Sequence of chain 1.F:
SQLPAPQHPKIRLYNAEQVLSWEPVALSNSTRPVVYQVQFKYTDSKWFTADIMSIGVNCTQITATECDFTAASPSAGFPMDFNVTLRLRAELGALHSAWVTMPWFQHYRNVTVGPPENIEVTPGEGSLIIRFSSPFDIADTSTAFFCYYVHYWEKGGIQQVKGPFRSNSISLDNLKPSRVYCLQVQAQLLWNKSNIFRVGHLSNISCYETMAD

A protein and the small-molecule ligand that binds it are described below.
Small molecule (SMILES): CC(=O)N[C@H]1[C@H](O[C@H]2[C@H](O)[C@@H](NC(C)=O)CO[C@@H]2CO)O[C@H](CO)[C@@H](O[C@@H]2O[C@H](CO)[C@@H](O)[C@H](O)[C@@H]2O)[C@@H]1O

Binding-site contacts:
Ligand atom C8 contacts residue ASN60 of chain 1.F at 4.5 Å.
Ligand atom C1 contacts residue THR62 of chain 1.F at 4.1 Å.
Ligand atom C7 contacts residue ASN60 of chain 1.F at 3.5 Å.
Ligand atom C1 contacts residue ASN60 of chain 1.F at 1.4 Å.
Ligand atom O4 contacts residue GLN63 of chain 1.F at 4.2 Å.
Ligand atom C4 contacts residue ASN60 of chain 1.F at 4.2 Å.
Ligand atom C3 contacts residue ASN60 of chain 1.F at 3.8 Å.
Ligand atom O7 contacts residue ASN60 of chain 1.F at 3.7 Å.
Ligand atom C5 contacts residue GLN63 of chain 1.F at 3.8 Å.
Ligand atom C8 contacts residue VAL37 of chain 1.F at 3.3 Å (hydrophobic).
Ligand atom N2 contacts residue GLN63 of chain 1.F at 4.5 Å.
Ligand atom N2 contacts residue ASN60 of chain 1.F at 3.0 Å (h-bond).
Ligand atom C5 contacts residue ASN60 of chain 1.F at 3.6 Å.
Ligand atom O5 contacts residue ASN60 of chain 1.F at 2.4 Å (h-bond).
Ligand atom C2 contacts residue ASN60 of chain 1.F at 2.5 Å.
Ligand atom O7 contacts residue ILE54 of chain 1.F at 4.0 Å.
Ligand atom O6 contacts residue ASN60 of chain 1.F at 4.4 Å.
Ligand atom C6 contacts residue GLN63 of chain 1.F at 4.1 Å.
Ligand atom C8 contacts residue GLN63 of chain 1.F at 3.9 Å.
Ligand atom C7 contacts residue GLN63 of chain 1.F at 4.3 Å.